Binding-site contacts:
Ligand atom C6 contacts residue TRP259 of chain 1.C at 4.2 Å (hydrophobic).
Ligand atom C7 contacts residue TRP116 of chain 1.C at 3.7 Å (hydrophobic).
Ligand atom C3 contacts residue SER261 of chain 1.C at 4.2 Å.
Ligand atom C4 contacts residue TRP259 of chain 1.C at 3.1 Å (hydrophobic).
Ligand atom O61 contacts residue TRP259 of chain 1.C at 3.9 Å.
Ligand atom C22 contacts residue TRP258 of chain 1.C at 3.8 Å (hydrophobic).
Ligand atom C18 contacts residue TRP258 of chain 1.C at 3.7 Å (hydrophobic).
Ligand atom C57 contacts residue TRP259 of chain 1.C at 3.0 Å (hydrophobic).
Ligand atom C8 contacts residue TRP116 of chain 1.C at 3.3 Å (hydrophobic).
Ligand atom C1 contacts residue PGV1 of chain 1.PC at 3.9 Å.
Ligand atom O2 contacts residue PRO117 of chain 1.C at 3.7 Å.
Ligand atom C28 contacts residue VAL254 of chain 1.C at 3.9 Å (hydrophobic).
Ligand atom O5 contacts residue PGV1 of chain 1.PC at 3.8 Å.
Ligand atom C6 contacts residue PGV1 of chain 1.PC at 3.9 Å.
Ligand atom O4 contacts residue TRP116 of chain 1.C at 3.0 Å (h-bond).
Ligand atom C19 contacts residue PGV1 of chain 1.PC at 4.0 Å.
Ligand atom O7 contacts residue SER261 of chain 1.C at 3.0 Å (h-bond).
Ligand atom C28 contacts residue TRP258 of chain 1.C at 4.1 Å (hydrophobic).
Ligand atom O16 contacts residue TRP258 of chain 1.C at 3.4 Å (h-bond).
Ligand atom C34 contacts residue TRP258 of chain 1.C at 4.0 Å (hydrophobic).
Ligand atom O6 contacts residue PRO117 of chain 1.C at 4.1 Å.
Ligand atom C22 contacts residue VAL254 of chain 1.C at 4.3 Å (hydrophobic).
Ligand atom O7 contacts residue TRP259 of chain 1.C at 4.2 Å.
Ligand atom O49 contacts residue TRP258 of chain 1.C at 3.8 Å.
Ligand atom O5 contacts residue TRP259 of chain 1.C at 4.0 Å.
Ligand atom C25 contacts residue TRP258 of chain 1.C at 3.4 Å (hydrophobic).
Ligand atom C11 contacts residue SER261 of chain 1.C at 4.2 Å.
Ligand atom C10 contacts residue SER261 of chain 1.C at 3.6 Å.
Ligand atom C18 contacts residue TRP259 of chain 1.C at 3.8 Å (hydrophobic).
Ligand atom C19 contacts residue TRP258 of chain 1.C at 4.0 Å (hydrophobic).
Ligand atom C18 contacts residue PGV1 of chain 1.PC at 4.3 Å.
Ligand atom C3 contacts residue TRP259 of chain 1.C at 4.3 Å (hydrophobic).
Ligand atom C8 contacts residue SER261 of chain 1.C at 4.1 Å.
Ligand atom O16 contacts residue PGV1 of chain 1.PC at 3.4 Å.
Ligand atom C6 contacts residue TRP258 of chain 1.C at 4.0 Å (hydrophobic).
Ligand atom O1 contacts residue SER261 of chain 1.C at 4.3 Å.
Ligand atom O2 contacts residue TRP116 of chain 1.C at 2.7 Å (h-bond).
Ligand atom O6 contacts residue SER261 of chain 1.C at 3.0 Å (h-bond).
Ligand atom C4 contacts residue TRP258 of chain 1.C at 4.2 Å (hydrophobic).
Ligand atom C8 contacts residue PRO117 of chain 1.C at 4.1 Å (hydrophobic).

Sequence of chain 1.C:
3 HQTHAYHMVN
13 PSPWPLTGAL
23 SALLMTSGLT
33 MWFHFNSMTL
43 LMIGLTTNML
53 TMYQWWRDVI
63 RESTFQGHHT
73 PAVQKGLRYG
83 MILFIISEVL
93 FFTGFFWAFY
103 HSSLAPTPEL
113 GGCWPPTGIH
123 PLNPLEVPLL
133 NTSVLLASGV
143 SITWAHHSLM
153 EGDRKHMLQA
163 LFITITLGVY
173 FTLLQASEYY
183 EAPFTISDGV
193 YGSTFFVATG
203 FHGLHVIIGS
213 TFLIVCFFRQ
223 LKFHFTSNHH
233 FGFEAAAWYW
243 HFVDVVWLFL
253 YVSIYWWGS

This small molecule binds to this protein.
Small molecule (SMILES): CCCCCCCCCCO[C@@H]1O[C@H](CO)[C@@H](O[C@H]2O[C@H](CO)[C@@H](O)[C@H](O)[C@H]2O)[C@H](O)[C@H]1O